Binding-site contacts:
Ligand atom N3 contacts residue GLY589 of chain 1.D at 3.9 Å.
Ligand atom C1' contacts residue TYR427 of chain 1.D at 3.8 Å (hydrophobic).
Ligand atom C5 contacts residue TYR427 of chain 1.D at 3.9 Å (hydrophobic).
Ligand atom O5' contacts residue GLY395 of chain 1.D at 3.6 Å.
Ligand atom O2G contacts residue GLU392 of chain 1.D at 3.6 Å.
Ligand atom O1B contacts residue GLU392 of chain 1.D at 3.8 Å.
Ligand atom O4' contacts residue THR398 of chain 1.D at 3.5 Å (h-bond).
Ligand atom O2A contacts residue THR397 of chain 1.D at 3.0 Å.
Ligand atom O1A contacts residue THR398 of chain 1.D at 2.7 Å (h-bond).
Ligand atom O1B contacts residue SER394 of chain 1.D at 3.5 Å (h-bond).
Ligand atom PB contacts residue LYS396 of chain 1.D at 3.4 Å.
Ligand atom C1' contacts residue THR398 of chain 1.D at 4.0 Å.
Ligand atom O5' contacts residue SER393 of chain 1.D at 4.0 Å.
Ligand atom N9 contacts residue TYR427 of chain 1.D at 3.9 Å.
Ligand atom C8 contacts residue TYR427 of chain 1.D at 4.0 Å (hydrophobic).
Ligand atom O1A contacts residue GLY395 of chain 1.D at 3.3 Å (h-bond).
Ligand atom O3A contacts residue LYS396 of chain 1.D at 3.5 Å (salt-bridge).
Ligand atom N3 contacts residue TYR588 of chain 1.D at 4.0 Å.
Ligand atom O2G contacts residue SER393 of chain 1.D at 3.3 Å (h-bond).
Ligand atom N7 contacts residue TYR427 of chain 1.D at 4.0 Å.
Ligand atom C2 contacts residue GLY589 of chain 1.D at 3.7 Å.
Ligand atom O2G contacts residue LYS396 of chain 1.D at 3.8 Å.
Ligand atom O1A contacts residue LYS396 of chain 1.D at 4.0 Å.
Ligand atom C5' contacts residue THR398 of chain 1.D at 4.0 Å.
Ligand atom O3A contacts residue GLY395 of chain 1.D at 3.8 Å.
Ligand atom PA contacts residue THR398 of chain 1.D at 4.0 Å.
Ligand atom O1A contacts residue THR397 of chain 1.D at 3.2 Å (h-bond).
Ligand atom PA contacts residue THR397 of chain 1.D at 3.4 Å.
Ligand atom O2B contacts residue THR397 of chain 1.D at 3.4 Å.
Ligand atom C4 contacts residue TYR427 of chain 1.D at 3.9 Å (hydrophobic).
Ligand atom O3A contacts residue THR397 of chain 1.D at 3.0 Å (h-bond).
Ligand atom O1B contacts residue LYS396 of chain 1.D at 2.8 Å (salt-bridge).
Ligand atom O1G contacts residue LYS396 of chain 1.D at 3.3 Å (salt-bridge).
Ligand atom PB contacts residue THR397 of chain 1.D at 4.0 Å.
Ligand atom C5' contacts residue GLY395 of chain 1.D at 3.5 Å.
Ligand atom O2B contacts residue LYS396 of chain 1.D at 3.0 Å (salt-bridge).
Ligand atom O1G contacts residue GLU420 of chain 1.D at 3.7 Å.
Ligand atom N6 contacts residue ASP424 of chain 1.D at 3.1 Å (salt-bridge).
Ligand atom O1B contacts residue SER393 of chain 1.D at 2.9 Å (h-bond).
Ligand atom PG contacts residue LYS396 of chain 1.D at 4.0 Å.

Sequence of chain 1.D:
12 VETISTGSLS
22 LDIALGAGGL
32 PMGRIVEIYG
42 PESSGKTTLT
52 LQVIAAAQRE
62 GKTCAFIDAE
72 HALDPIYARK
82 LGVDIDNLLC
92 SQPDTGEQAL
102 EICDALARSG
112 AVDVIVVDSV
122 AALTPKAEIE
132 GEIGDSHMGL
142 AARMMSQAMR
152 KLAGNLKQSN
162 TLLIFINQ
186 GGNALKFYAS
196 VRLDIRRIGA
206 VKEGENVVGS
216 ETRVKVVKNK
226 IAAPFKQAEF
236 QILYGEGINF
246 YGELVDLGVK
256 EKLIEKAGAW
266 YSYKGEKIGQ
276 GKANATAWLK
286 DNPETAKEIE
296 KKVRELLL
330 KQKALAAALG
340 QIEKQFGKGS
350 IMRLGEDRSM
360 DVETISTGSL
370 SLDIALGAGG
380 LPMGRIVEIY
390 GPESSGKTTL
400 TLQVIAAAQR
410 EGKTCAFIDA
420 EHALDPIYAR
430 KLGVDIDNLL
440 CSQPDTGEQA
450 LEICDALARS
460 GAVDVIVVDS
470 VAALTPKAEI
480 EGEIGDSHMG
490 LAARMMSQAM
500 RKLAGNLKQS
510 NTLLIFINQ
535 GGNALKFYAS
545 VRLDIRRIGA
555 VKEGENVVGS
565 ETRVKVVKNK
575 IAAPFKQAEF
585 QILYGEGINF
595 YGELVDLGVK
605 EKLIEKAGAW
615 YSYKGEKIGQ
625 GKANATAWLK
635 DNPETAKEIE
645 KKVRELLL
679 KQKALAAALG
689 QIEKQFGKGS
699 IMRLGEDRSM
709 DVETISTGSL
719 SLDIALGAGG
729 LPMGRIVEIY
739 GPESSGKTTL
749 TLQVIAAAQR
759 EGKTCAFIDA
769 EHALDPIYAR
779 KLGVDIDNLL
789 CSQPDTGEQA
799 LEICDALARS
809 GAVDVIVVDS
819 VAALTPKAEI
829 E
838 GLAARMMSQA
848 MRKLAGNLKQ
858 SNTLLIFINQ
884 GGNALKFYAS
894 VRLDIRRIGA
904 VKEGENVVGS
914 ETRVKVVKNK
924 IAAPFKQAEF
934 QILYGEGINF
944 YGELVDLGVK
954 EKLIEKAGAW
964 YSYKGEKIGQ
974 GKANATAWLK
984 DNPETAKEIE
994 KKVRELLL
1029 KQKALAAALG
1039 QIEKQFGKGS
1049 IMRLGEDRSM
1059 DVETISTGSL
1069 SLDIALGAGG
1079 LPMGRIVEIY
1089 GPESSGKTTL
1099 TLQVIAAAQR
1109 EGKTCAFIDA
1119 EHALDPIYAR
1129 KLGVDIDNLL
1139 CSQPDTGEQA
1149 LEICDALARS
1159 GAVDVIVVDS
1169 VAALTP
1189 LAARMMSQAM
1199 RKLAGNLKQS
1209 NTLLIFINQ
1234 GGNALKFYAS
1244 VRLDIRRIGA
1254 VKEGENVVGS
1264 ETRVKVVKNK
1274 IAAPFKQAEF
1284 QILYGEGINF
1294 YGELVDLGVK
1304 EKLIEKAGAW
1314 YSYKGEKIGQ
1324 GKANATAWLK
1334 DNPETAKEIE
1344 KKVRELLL

This small molecule binds to this protein.
Small molecule (SMILES): Nc1ncnc2c1ncn2[C@@H]1O[C@H](CO[P](=O)(O)O[P](=O)(O)NP(=O)(O)O)[C@@H](O)[C@H]1O